This small molecule binds to this protein.
Small molecule (SMILES): CCCCCCCC(=O)OC[C@H](COP(=O)(O)O[C@@H]1[C@H](O)[C@H](O)[C@@H](OP(=O)(O)O)[C@H](OP(=O)(O)O)[C@H]1O)OC(=O)CCCCCCC

Sequence of chain 3.A:
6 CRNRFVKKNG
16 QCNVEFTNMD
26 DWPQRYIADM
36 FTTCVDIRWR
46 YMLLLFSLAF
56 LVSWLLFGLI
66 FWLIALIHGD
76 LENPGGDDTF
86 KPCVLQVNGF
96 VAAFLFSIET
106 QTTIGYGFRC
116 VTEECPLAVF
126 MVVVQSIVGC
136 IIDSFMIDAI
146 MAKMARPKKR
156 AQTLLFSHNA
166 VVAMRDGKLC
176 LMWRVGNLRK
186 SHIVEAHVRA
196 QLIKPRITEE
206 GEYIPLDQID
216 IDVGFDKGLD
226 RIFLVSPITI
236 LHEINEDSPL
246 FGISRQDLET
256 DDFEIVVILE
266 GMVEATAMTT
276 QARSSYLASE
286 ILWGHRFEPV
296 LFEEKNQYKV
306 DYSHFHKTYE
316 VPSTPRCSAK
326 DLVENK

Binding-site contacts:
Ligand atom O51 contacts residue LYS154 of chain 3.A at 3.3 Å (salt-bridge).
Ligand atom O53 contacts residue LYS154 of chain 3.A at 3.2 Å (salt-bridge).
Ligand atom C6 contacts residue TRP44 of chain 3.A at 4.4 Å (hydrophobic).
Ligand atom C2 contacts residue ARG43 of chain 3.A at 4.5 Å.
Ligand atom O52 contacts residue LYS148 of chain 3.A at 3.4 Å (salt-bridge).
Ligand atom O53 contacts residue ARG151 of chain 3.A at 3.0 Å (salt-bridge).
Ligand atom O12 contacts residue ARG43 of chain 3.A at 2.8 Å (salt-bridge).
Ligand atom O12 contacts residue TRP44 of chain 3.A at 3.9 Å.
Ligand atom P4 contacts residue LYS154 of chain 3.A at 4.5 Å.
Ligand atom O12 contacts residue ARG45 of chain 3.A at 3.6 Å.
Ligand atom O43 contacts residue LYS154 of chain 3.A at 3.0 Å (salt-bridge).
Ligand atom O11 contacts residue TRP44 of chain 3.A at 3.6 Å.
Ligand atom P1 contacts residue TRP44 of chain 3.A at 4.2 Å.
Ligand atom O6 contacts residue ARG43 of chain 3.A at 3.8 Å.
Ligand atom P5 contacts residue LYS154 of chain 3.A at 3.9 Å.
Ligand atom C1C contacts residue ARG45 of chain 3.A at 4.0 Å.
Ligand atom O11 contacts residue ARG45 of chain 3.A at 3.7 Å.
Ligand atom O52 contacts residue ASP41 of chain 3.A at 3.5 Å (salt-bridge).
Ligand atom P1 contacts residue ARG43 of chain 3.A at 3.8 Å.
Ligand atom O1 contacts residue TRP44 of chain 3.A at 4.0 Å.
Ligand atom C6 contacts residue ARG43 of chain 3.A at 3.8 Å.
Ligand atom O52 contacts residue ARG43 of chain 3.A at 4.4 Å.
Ligand atom O52 contacts residue ARG151 of chain 3.A at 2.8 Å (salt-bridge).
Ligand atom P1 contacts residue ARG45 of chain 3.A at 3.9 Å.
Ligand atom O51 contacts residue LYS148 of chain 3.A at 4.3 Å.
Ligand atom P5 contacts residue ARG151 of chain 3.A at 3.0 Å.
Ligand atom O2 contacts residue ARG43 of chain 3.A at 3.1 Å (salt-bridge).
Ligand atom O6 contacts residue TRP44 of chain 3.A at 3.2 Å.
Ligand atom O51 contacts residue ARG151 of chain 3.A at 3.1 Å (salt-bridge).
Ligand atom O5 contacts residue ARG43 of chain 3.A at 4.0 Å.
Ligand atom O51 contacts residue TRP44 of chain 3.A at 4.4 Å.
Ligand atom O53 contacts residue LYS153 of chain 3.A at 3.3 Å (salt-bridge).
Ligand atom C5 contacts residue ARG43 of chain 3.A at 4.4 Å.
Ligand atom O13 contacts residue ARG43 of chain 3.A at 3.5 Å (salt-bridge).
Ligand atom O13 contacts residue ARG45 of chain 3.A at 3.8 Å.